Sequence of chain 2.A:
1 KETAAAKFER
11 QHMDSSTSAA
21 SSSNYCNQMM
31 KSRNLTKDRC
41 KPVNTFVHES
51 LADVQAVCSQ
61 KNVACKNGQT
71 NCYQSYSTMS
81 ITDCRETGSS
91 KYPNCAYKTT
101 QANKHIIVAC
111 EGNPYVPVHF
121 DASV

A protein and the small-molecule ligand that binds it are described below.
Small molecule (SMILES): OC1CCCC1

Binding-site contacts:
Ligand atom C05 contacts residue ASN27 of chain 2.A at 3.9 Å.
Ligand atom C05 contacts residue LYS31 of chain 2.A at 4.3 Å.
Ligand atom O06 contacts residue ASN27 of chain 2.A at 4.4 Å.
Ligand atom C02 contacts residue ASN27 of chain 2.A at 4.4 Å.
Ligand atom C04 contacts residue ASN27 of chain 2.A at 4.2 Å.
Ligand atom C05 contacts residue GLN28 of chain 2.A at 4.2 Å.
Ligand atom C01 contacts residue ASN27 of chain 2.A at 3.7 Å.
Ligand atom C01 contacts residue LYS31 of chain 2.A at 3.3 Å.
Ligand atom C03 contacts residue ASN27 of chain 2.A at 4.3 Å.
Ligand atom C02 contacts residue LYS31 of chain 2.A at 4.4 Å.
Ligand atom C04 contacts residue ASN24 of chain 2.A at 4.0 Å.
Ligand atom O06 contacts residue ASN24 of chain 2.A at 2.9 Å (h-bond).
Ligand atom O06 contacts residue GLN28 of chain 2.A at 4.2 Å.